Sequence of chain 1.A:
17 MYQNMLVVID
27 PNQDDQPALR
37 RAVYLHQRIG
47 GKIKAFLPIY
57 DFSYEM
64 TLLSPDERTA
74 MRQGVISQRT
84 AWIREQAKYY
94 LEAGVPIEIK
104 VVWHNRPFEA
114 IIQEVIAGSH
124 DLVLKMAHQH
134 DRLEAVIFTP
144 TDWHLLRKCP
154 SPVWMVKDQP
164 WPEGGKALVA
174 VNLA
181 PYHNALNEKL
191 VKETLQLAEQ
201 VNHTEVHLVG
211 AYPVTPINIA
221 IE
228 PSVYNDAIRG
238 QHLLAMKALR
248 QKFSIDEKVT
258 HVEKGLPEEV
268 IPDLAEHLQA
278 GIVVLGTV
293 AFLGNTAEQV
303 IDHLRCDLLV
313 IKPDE

The protein below binds the small molecule below.
Small molecule (SMILES): OC[C@H]1O[C@H](O)[C@H](O)[C@@H](O)[C@@H]1O

Binding-site contacts:
Ligand atom O4 contacts residue HIS131 of chain 1.A at 3.1 Å (h-bond).
Ligand atom C4 contacts residue HIS131 of chain 1.A at 4.2 Å.
Ligand atom C4 contacts residue ZN1 of chain 1.B at 3.1 Å.
Ligand atom O3 contacts residue ZN1 of chain 1.B at 2.4 Å.
Ligand atom C4 contacts residue HIS133 of chain 1.A at 3.3 Å.
Ligand atom O3 contacts residue HIS131 of chain 1.A at 3.7 Å.
Ligand atom O4 contacts residue ZN1 of chain 1.B at 2.5 Å.
Ligand atom C3 contacts residue HIS133 of chain 1.A at 4.1 Å.
Ligand atom O6 contacts residue HIS133 of chain 1.A at 4.3 Å.
Ligand atom C6 contacts residue HIS133 of chain 1.A at 4.5 Å.
Ligand atom C5 contacts residue ILE140 of chain 1.A at 4.2 Å (hydrophobic).
Ligand atom C3 contacts residue ZN1 of chain 1.B at 3.2 Å.
Ligand atom O4 contacts residue HIS133 of chain 1.A at 2.7 Å (h-bond).
Ligand atom O4 contacts residue ILE140 of chain 1.A at 3.7 Å.
Ligand atom O6 contacts residue ILE140 of chain 1.A at 3.5 Å.
Ligand atom C3 contacts residue HIS131 of chain 1.A at 4.1 Å.
Ligand atom C6 contacts residue ILE140 of chain 1.A at 4.4 Å (hydrophobic).
Ligand atom O3 contacts residue HIS133 of chain 1.A at 3.6 Å.